A protein and the small-molecule ligand that binds it are described below.
Small molecule (SMILES): CC(=O)N[C@@H]1[C@@H](O)[C@H](O)[C@@H](CO)O[C@H]1O

Binding-site contacts:
Ligand atom C4 contacts residue ASN616 of chain 1.B at 4.2 Å.
Ligand atom O5 contacts residue ASN616 of chain 1.B at 2.4 Å (h-bond).
Ligand atom N2 contacts residue GLN644 of chain 1.B at 4.4 Å.
Ligand atom C1 contacts residue ASN616 of chain 1.B at 1.4 Å.
Ligand atom C8 contacts residue GLN644 of chain 1.B at 4.0 Å.
Ligand atom O5 contacts residue THR618 of chain 1.B at 4.4 Å.
Ligand atom C7 contacts residue ASN616 of chain 1.B at 3.9 Å.
Ligand atom N2 contacts residue ASN616 of chain 1.B at 2.9 Å (h-bond).
Ligand atom C8 contacts residue ASN616 of chain 1.B at 4.2 Å.
Ligand atom C3 contacts residue ASN616 of chain 1.B at 3.8 Å.
Ligand atom C2 contacts residue ASN616 of chain 1.B at 2.5 Å.
Ligand atom C5 contacts residue ASN616 of chain 1.B at 3.7 Å.
Ligand atom C1 contacts residue THR618 of chain 1.B at 4.1 Å.

Sequence of chain 1.B:
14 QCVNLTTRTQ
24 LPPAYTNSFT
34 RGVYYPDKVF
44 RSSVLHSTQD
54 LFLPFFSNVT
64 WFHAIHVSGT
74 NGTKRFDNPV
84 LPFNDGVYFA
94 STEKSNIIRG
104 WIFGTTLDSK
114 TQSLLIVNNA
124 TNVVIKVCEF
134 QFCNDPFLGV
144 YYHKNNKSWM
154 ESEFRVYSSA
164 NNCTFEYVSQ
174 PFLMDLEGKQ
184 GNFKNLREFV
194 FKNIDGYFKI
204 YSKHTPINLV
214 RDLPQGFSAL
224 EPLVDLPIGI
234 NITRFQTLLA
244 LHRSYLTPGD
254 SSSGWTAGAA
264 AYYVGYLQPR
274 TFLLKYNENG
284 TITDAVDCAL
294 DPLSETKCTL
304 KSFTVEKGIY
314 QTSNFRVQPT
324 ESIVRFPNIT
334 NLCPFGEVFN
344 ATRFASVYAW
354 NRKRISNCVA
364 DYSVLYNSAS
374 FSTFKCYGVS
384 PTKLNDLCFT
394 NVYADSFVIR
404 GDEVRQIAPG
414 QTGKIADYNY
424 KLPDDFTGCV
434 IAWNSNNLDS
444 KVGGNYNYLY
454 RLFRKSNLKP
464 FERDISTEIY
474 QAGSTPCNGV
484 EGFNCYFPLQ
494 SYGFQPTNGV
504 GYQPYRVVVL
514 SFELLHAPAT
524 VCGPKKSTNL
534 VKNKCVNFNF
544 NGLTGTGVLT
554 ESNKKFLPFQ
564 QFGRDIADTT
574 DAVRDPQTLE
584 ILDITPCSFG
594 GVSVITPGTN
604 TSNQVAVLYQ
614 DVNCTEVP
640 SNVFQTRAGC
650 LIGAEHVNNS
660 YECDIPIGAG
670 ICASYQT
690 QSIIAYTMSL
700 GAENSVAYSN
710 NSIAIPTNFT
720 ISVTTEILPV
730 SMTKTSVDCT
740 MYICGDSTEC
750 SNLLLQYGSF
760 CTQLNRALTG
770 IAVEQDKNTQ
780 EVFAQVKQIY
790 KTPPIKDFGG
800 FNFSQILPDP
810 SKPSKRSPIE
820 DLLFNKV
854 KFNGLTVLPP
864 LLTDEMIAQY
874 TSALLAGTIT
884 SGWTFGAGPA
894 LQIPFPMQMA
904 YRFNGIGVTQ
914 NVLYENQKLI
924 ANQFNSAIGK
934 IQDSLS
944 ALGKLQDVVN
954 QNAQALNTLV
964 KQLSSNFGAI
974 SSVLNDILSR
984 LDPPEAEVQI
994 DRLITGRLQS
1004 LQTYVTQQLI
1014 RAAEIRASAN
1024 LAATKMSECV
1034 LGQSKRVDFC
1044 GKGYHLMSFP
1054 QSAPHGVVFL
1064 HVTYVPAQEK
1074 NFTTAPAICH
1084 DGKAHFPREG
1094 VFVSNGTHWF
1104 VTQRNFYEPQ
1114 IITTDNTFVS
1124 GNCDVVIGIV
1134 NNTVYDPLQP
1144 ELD